The protein below binds the small molecule below.
Small molecule (SMILES): COc1cc(N2CCN(C)CC2)ccc1Nc1ncc2c(n1)N(C)c1ccccc1C(=O)N2CC(F)(F)F

Sequence of chain 1.A:
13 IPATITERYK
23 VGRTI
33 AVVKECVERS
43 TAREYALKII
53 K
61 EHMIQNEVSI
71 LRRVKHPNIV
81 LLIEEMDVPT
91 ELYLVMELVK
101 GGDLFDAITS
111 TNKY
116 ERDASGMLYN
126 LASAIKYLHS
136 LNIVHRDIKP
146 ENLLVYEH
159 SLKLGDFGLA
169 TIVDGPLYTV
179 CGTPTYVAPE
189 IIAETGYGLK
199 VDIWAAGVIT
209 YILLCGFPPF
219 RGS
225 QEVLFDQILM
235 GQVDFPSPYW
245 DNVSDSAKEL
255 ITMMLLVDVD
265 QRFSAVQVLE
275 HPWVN

Binding-site contacts:
Ligand atom C5 contacts residue VAL99 of chain 1.A at 3.4 Å (hydrophobic).
Ligand atom C23 contacts residue GLY163 of chain 1.A at 3.9 Å.
Ligand atom C3 contacts residue LEU149 of chain 1.A at 3.6 Å (hydrophobic).
Ligand atom C9 contacts residue GLY102 of chain 1.A at 3.8 Å.
Ligand atom C6 contacts residue VAL99 of chain 1.A at 3.2 Å (hydrophobic).
Ligand atom F1 contacts residue MET96 of chain 1.A at 3.6 Å.
Ligand atom C18 contacts residue LEU149 of chain 1.A at 3.5 Å (hydrophobic).
Ligand atom C22 contacts residue ASP164 of chain 1.A at 3.8 Å.
Ligand atom C1 contacts residue GLU97 of chain 1.A at 3.5 Å.
Ligand atom O contacts residue PEG1 of chain 1.D at 3.5 Å.
Ligand atom C contacts residue VAL80 of chain 1.A at 4.0 Å (hydrophobic).
Ligand atom C4 contacts residue LEU149 of chain 1.A at 3.8 Å (hydrophobic).
Ligand atom C18 contacts residue LEU98 of chain 1.A at 4.0 Å (hydrophobic).
Ligand atom O contacts residue MET96 of chain 1.A at 3.8 Å.
Ligand atom F2 contacts residue VAL35 of chain 1.A at 3.7 Å.
Ligand atom C8 contacts residue GLY102 of chain 1.A at 3.7 Å.
Ligand atom C1 contacts residue MET96 of chain 1.A at 3.9 Å (hydrophobic).
Ligand atom C23 contacts residue ASP164 of chain 1.A at 3.7 Å.
Ligand atom F2 contacts residue ALA48 of chain 1.A at 3.2 Å.
Ligand atom C22 contacts residue GLY163 of chain 1.A at 4.0 Å.
Ligand atom C24 contacts residue GLU146 of chain 1.A at 3.7 Å.
Ligand atom N1 contacts residue LEU149 of chain 1.A at 3.9 Å.
Ligand atom O contacts residue VAL80 of chain 1.A at 3.6 Å.
Ligand atom N2 contacts residue VAL99 of chain 1.A at 2.6 Å (h-bond).
Ligand atom C18 contacts residue GLU97 of chain 1.A at 3.3 Å.
Ligand atom C10 contacts residue ASP106 of chain 1.A at 3.0 Å.
Ligand atom F contacts residue PEG1 of chain 1.D at 3.2 Å.
Ligand atom N5 contacts residue VAL99 of chain 1.A at 3.0 Å (h-bond).
Ligand atom C17 contacts residue LYS100 of chain 1.A at 3.8 Å.
Ligand atom C2 contacts residue ALA48 of chain 1.A at 3.8 Å (hydrophobic).
Ligand atom O1 contacts residue VAL99 of chain 1.A at 3.1 Å (h-bond).
Ligand atom O1 contacts residue LYS100 of chain 1.A at 3.7 Å.
Ligand atom C16 contacts residue VAL99 of chain 1.A at 3.5 Å (hydrophobic).
Ligand atom C11 contacts residue ASP106 of chain 1.A at 3.1 Å.
Ligand atom F1 contacts residue ALA48 of chain 1.A at 3.6 Å.
Ligand atom N5 contacts residue LEU98 of chain 1.A at 3.9 Å.
Ligand atom C18 contacts residue VAL99 of chain 1.A at 3.7 Å (hydrophobic).
Ligand atom C5 contacts residue LEU149 of chain 1.A at 3.8 Å (hydrophobic).
Ligand atom N5 contacts residue LEU149 of chain 1.A at 3.6 Å.
Ligand atom N4 contacts residue ASP106 of chain 1.A at 3.3 Å (salt-bridge).